Sequence of chain 1.TA:
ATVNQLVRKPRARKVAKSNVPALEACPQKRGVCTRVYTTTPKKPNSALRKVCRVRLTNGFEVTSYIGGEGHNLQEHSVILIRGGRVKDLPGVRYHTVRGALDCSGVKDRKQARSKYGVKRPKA

This small molecule binds to this protein.
Small molecule (SMILES): Nc1ccn([C@@H]2O[C@H](COP(=O)=O)[C@@H](O[P](=O)(O)OC[C@H]3O[C@@H](n4ccc(=O)[nH]c4=O)[C@H](O)[C@@H]3O[P](=O)(O)OC[C@H]3O[C@@H](n4ccc(=O)[nH]c4=O)[C@H](O)[C@@H]3O[P](=O)(O)OC[C@H]3O[C@@H](n4ccc(N)nc4=O)[C@H](O)[C@@H]3O[P](=O)(O)OC[C@H]3O[C@@H](n4cnc5c(=O)nc(N)[nH]c54)[C@H](O)[C@@H]3O[P](=O)(O)OC[C@H]3O[C@@H](n4ccc(=O)[nH]c4=O)[C@H](O)[C@@H]3O)[C@H]2O)c(=O)n1

Binding-site contacts:
Ligand atom C4' contacts residue LYS43 of chain 1.TA at 4.4 Å.
Ligand atom C5' contacts residue LYS43 of chain 1.TA at 3.9 Å.
Ligand atom OP1 contacts residue LYS43 of chain 1.TA at 3.5 Å.
Ligand atom O3' contacts residue PRO44 of chain 1.TA at 4.0 Å.
Ligand atom O2' contacts residue PRO44 of chain 1.TA at 4.3 Å.
Ligand atom C3' contacts residue LYS43 of chain 1.TA at 4.4 Å.
Ligand atom O2' contacts residue LYS43 of chain 1.TA at 4.4 Å.
Ligand atom C4' contacts residue LYS43 of chain 1.TA at 4.4 Å.
Ligand atom C4' contacts residue PRO44 of chain 1.TA at 4.4 Å (hydrophobic).
Ligand atom P contacts residue LYS43 of chain 1.TA at 4.1 Å.
Ligand atom O3' contacts residue LYS43 of chain 1.TA at 3.4 Å.